Binding-site contacts:
Ligand atom C28 contacts residue VAL32 of chain 1.B at 3.7 Å (hydrophobic).
Ligand atom C2 contacts residue PRO27 of chain 1.B at 4.1 Å (hydrophobic).
Ligand atom N27 contacts residue ASN85 of chain 1.B at 3.6 Å.
Ligand atom N27 contacts residue CYS81 of chain 1.B at 4.0 Å.
Ligand atom C23 contacts residue LEU39 of chain 1.B at 3.8 Å (hydrophobic).
Ligand atom C13 contacts residue MET94 of chain 1.B at 3.8 Å (hydrophobic).
Ligand atom N9 contacts residue VAL91 of chain 1.B at 3.9 Å.
Ligand atom C22 contacts residue LEU39 of chain 1.B at 4.1 Å (hydrophobic).
Ligand atom C28 contacts residue PHE28 of chain 1.B at 3.8 Å (hydrophobic).
Ligand atom C2 contacts residue LEU37 of chain 1.B at 4.0 Å (hydrophobic).
Ligand atom C14 contacts residue PRO27 of chain 1.B at 3.9 Å (hydrophobic).
Ligand atom S1 contacts residue PRO27 of chain 1.B at 3.5 Å (h-bond).
Ligand atom C11 contacts residue VAL91 of chain 1.B at 3.9 Å (hydrophobic).
Ligand atom CL1 contacts residue GLU90 of chain 1.B at 3.2 Å.
Ligand atom C23 contacts residue ASN85 of chain 1.B at 4.1 Å.
Ligand atom C11 contacts residue VAL32 of chain 1.B at 3.8 Å (hydrophobic).
Ligand atom C4 contacts residue LEU37 of chain 1.B at 4.0 Å (hydrophobic).
Ligand atom C28 contacts residue PRO27 of chain 1.B at 3.9 Å (hydrophobic).
Ligand atom C14 contacts residue VAL91 of chain 1.B at 3.5 Å (hydrophobic).
Ligand atom C22 contacts residue ASN85 of chain 1.B at 3.3 Å.
Ligand atom C8 contacts residue VAL91 of chain 1.B at 4.1 Å (hydrophobic).
Ligand atom C6 contacts residue TRP26 of chain 1.B at 3.9 Å (hydrophobic).
Ligand atom O25 contacts residue TYR84 of chain 1.B at 3.8 Å.
Ligand atom C12 contacts residue VAL91 of chain 1.B at 3.9 Å (hydrophobic).
Ligand atom CL1 contacts residue MET94 of chain 1.B at 3.9 Å.
Ligand atom C3 contacts residue LEU37 of chain 1.B at 4.2 Å (hydrophobic).
Ligand atom S1 contacts residue LEU37 of chain 1.B at 4.1 Å.
Ligand atom C5 contacts residue LEU37 of chain 1.B at 4.1 Å (hydrophobic).
Ligand atom S1 contacts residue VAL32 of chain 1.B at 4.1 Å.
Ligand atom C13 contacts residue TRP26 of chain 1.B at 3.9 Å (hydrophobic).
Ligand atom O25 contacts residue ASN85 of chain 1.B at 3.9 Å.
Ligand atom N21 contacts residue ASN85 of chain 1.B at 3.1 Å (h-bond).
Ligand atom C13 contacts residue VAL91 of chain 1.B at 3.9 Å (hydrophobic).
Ligand atom C19 contacts residue ASN85 of chain 1.B at 4.0 Å.
Ligand atom C13 contacts residue PRO27 of chain 1.B at 4.0 Å (hydrophobic).
Ligand atom C7 contacts residue TRP26 of chain 1.B at 3.7 Å (hydrophobic).
Ligand atom O24 contacts residue LEU37 of chain 1.B at 4.1 Å.
Ligand atom O24 contacts residue LEU39 of chain 1.B at 3.8 Å.
Ligand atom C22 contacts residue TYR84 of chain 1.B at 4.0 Å (hydrophobic).
Ligand atom O25 contacts residue LEU39 of chain 1.B at 3.9 Å.

Sequence of chain 1.B:
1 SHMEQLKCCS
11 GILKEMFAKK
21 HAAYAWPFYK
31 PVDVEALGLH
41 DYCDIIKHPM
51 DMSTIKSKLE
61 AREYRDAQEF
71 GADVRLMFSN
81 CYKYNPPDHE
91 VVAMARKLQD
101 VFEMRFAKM

A small-molecule ligand and the protein it binds are described below.
Small molecule (SMILES): COC(=O)C[C@@H]1N=C(c2ccc(Cl)cc2)c2c(sc(C)c2C)-n2c(C)nnc21